Sequence of chain 1.A:
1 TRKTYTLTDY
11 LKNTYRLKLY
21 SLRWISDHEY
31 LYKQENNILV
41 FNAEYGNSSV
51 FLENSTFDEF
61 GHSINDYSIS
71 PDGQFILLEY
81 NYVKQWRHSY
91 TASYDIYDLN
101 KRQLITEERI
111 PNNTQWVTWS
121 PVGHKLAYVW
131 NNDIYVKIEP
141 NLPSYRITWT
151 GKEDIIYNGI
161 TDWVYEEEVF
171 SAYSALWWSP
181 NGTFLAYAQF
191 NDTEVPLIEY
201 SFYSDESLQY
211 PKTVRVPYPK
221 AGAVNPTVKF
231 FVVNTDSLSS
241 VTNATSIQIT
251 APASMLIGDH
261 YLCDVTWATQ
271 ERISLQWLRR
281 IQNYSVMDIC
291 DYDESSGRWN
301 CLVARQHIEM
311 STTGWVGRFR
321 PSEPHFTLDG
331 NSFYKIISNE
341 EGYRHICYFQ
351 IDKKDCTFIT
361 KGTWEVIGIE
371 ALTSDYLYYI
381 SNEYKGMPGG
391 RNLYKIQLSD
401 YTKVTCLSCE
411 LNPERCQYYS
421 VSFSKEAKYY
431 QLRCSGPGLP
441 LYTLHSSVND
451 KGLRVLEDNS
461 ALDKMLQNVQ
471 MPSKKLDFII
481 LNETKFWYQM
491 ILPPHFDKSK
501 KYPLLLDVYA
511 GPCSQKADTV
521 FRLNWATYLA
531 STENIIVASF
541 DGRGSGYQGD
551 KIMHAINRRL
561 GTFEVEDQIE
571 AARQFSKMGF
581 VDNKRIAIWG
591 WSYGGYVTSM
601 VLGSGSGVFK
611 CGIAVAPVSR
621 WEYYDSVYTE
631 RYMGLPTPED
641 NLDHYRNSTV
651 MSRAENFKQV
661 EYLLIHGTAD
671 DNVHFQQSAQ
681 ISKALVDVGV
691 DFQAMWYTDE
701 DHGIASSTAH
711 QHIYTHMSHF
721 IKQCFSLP

This small molecule binds to this protein.
Small molecule (SMILES): CC(=O)N[C@H]1[C@H](O[C@H]2[C@H](O)[C@@H](NC(C)=O)CO[C@@H]2CO)O[C@H](CO)[C@@H](O)[C@@H]1O

Binding-site contacts:
Ligand atom C7 contacts residue PRO111 of chain 1.A at 4.2 Å (hydrophobic).
Ligand atom C1 contacts residue ASN112 of chain 1.A at 1.4 Å.
Ligand atom C4 contacts residue ASN112 of chain 1.A at 3.6 Å.
Ligand atom N2 contacts residue ASN112 of chain 1.A at 2.8 Å (h-bond).
Ligand atom C3 contacts residue ASN112 of chain 1.A at 3.0 Å.
Ligand atom O3 contacts residue ASN112 of chain 1.A at 4.4 Å.
Ligand atom N2 contacts residue PRO111 of chain 1.A at 4.3 Å.
Ligand atom N2 contacts residue ILE110 of chain 1.A at 4.5 Å.
Ligand atom C7 contacts residue ASN112 of chain 1.A at 4.1 Å.
Ligand atom C2 contacts residue ASN112 of chain 1.A at 2.5 Å.
Ligand atom C8 contacts residue PRO111 of chain 1.A at 3.3 Å (hydrophobic).
Ligand atom C8 contacts residue ASN112 of chain 1.A at 4.3 Å.
Ligand atom C6 contacts residue ASN112 of chain 1.A at 4.2 Å.
Ligand atom C8 contacts residue ILE110 of chain 1.A at 3.9 Å (hydrophobic).
Ligand atom O5 contacts residue ASN112 of chain 1.A at 2.4 Å (h-bond).
Ligand atom C8 contacts residue ARG109 of chain 1.A at 3.8 Å.
Ligand atom C5 contacts residue ASN112 of chain 1.A at 2.9 Å.